A small-molecule ligand and the protein it binds are described below.
Small molecule (SMILES): CCC[NH2+]Cc1ccc(-c2ccccc2)c(Cl)c1

Sequence of chain 1.A:
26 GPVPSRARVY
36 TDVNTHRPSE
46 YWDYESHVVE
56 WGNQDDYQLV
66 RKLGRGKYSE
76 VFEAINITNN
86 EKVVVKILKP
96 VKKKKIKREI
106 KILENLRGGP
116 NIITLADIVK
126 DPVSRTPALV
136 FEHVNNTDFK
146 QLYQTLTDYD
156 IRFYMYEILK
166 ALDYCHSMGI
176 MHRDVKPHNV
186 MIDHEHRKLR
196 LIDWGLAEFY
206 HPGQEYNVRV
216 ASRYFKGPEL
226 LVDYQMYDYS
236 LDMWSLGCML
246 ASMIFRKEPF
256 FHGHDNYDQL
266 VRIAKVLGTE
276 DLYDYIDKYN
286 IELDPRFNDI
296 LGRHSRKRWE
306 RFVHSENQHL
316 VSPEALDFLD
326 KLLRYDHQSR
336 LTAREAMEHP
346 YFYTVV

Binding-site contacts:
Ligand atom C13 contacts residue MET248 of chain 1.A at 3.5 Å (hydrophobic).
Ligand atom C9 contacts residue LEU147 of chain 1.A at 3.9 Å (hydrophobic).
Ligand atom C3 contacts residue ASN141 of chain 1.A at 3.9 Å.
Ligand atom C4 contacts residue ILE187 of chain 1.A at 3.8 Å (hydrophobic).
Ligand atom C14 contacts residue MET248 of chain 1.A at 3.1 Å (hydrophobic).
Ligand atom N contacts residue VAL185 of chain 1.A at 3.1 Å (h-bond).
Ligand atom C2 contacts residue PRO182 of chain 1.A at 3.5 Å (hydrophobic).
Ligand atom C1 contacts residue PHE144 of chain 1.A at 4.1 Å (hydrophobic).
Ligand atom C2 contacts residue ASN141 of chain 1.A at 3.6 Å.
Ligand atom C10 contacts residue MET248 of chain 1.A at 4.1 Å (hydrophobic).
Ligand atom C1 contacts residue HIS183 of chain 1.A at 3.8 Å.
Ligand atom C2 contacts residue MET186 of chain 1.A at 3.7 Å (hydrophobic).
Ligand atom C4 contacts residue VAL185 of chain 1.A at 3.6 Å (hydrophobic).
Ligand atom C5 contacts residue PRO182 of chain 1.A at 3.4 Å (hydrophobic).
Ligand atom C contacts residue MET186 of chain 1.A at 3.5 Å (hydrophobic).
Ligand atom C5 contacts residue ILE187 of chain 1.A at 3.8 Å (hydrophobic).
Ligand atom C13 contacts residue MET160 of chain 1.A at 3.0 Å (hydrophobic).
Ligand atom C6 contacts residue ILE187 of chain 1.A at 3.8 Å (hydrophobic).
Ligand atom C14 contacts residue MET244 of chain 1.A at 3.9 Å (hydrophobic).
Ligand atom CL contacts residue LEU151 of chain 1.A at 3.8 Å.
Ligand atom C7 contacts residue ILE187 of chain 1.A at 3.8 Å (hydrophobic).
Ligand atom C2 contacts residue VAL185 of chain 1.A at 3.1 Å (hydrophobic).
Ligand atom N contacts residue PRO182 of chain 1.A at 3.0 Å (h-bond).
Ligand atom C6 contacts residue VAL185 of chain 1.A at 3.8 Å (hydrophobic).
Ligand atom C contacts residue ASN141 of chain 1.A at 3.3 Å.
Ligand atom C3 contacts residue VAL185 of chain 1.A at 3.1 Å (hydrophobic).
Ligand atom C5 contacts residue VAL185 of chain 1.A at 3.2 Å (hydrophobic).
Ligand atom CL contacts residue MET248 of chain 1.A at 3.6 Å.
Ligand atom C1 contacts residue ASN141 of chain 1.A at 3.8 Å.
Ligand atom C4 contacts residue PRO182 of chain 1.A at 4.0 Å (hydrophobic).
Ligand atom C14 contacts residue MET160 of chain 1.A at 3.3 Å (hydrophobic).
Ligand atom C9 contacts residue PHE144 of chain 1.A at 4.0 Å (hydrophobic).
Ligand atom C8 contacts residue ILE187 of chain 1.A at 3.8 Å (hydrophobic).
Ligand atom CL contacts residue LEU147 of chain 1.A at 3.9 Å.
Ligand atom C12 contacts residue TYR159 of chain 1.A at 3.9 Å (hydrophobic).
Ligand atom C9 contacts residue ILE187 of chain 1.A at 3.8 Å (hydrophobic).
Ligand atom C15 contacts residue MET248 of chain 1.A at 3.4 Å (hydrophobic).
Ligand atom C3 contacts residue PRO182 of chain 1.A at 3.9 Å (hydrophobic).
Ligand atom C11 contacts residue TYR159 of chain 1.A at 4.0 Å (hydrophobic).
Ligand atom C12 contacts residue MET160 of chain 1.A at 4.0 Å (hydrophobic).